This small molecule binds to this protein.
Small molecule (SMILES): Cc1nnc(Nc2cccc(F)c2)s1

Binding-site contacts:
Ligand atom C4 contacts residue TYR63 of chain 2.A at 4.1 Å (hydrophobic).
Ligand atom N1 contacts residue PHE159 of chain 2.A at 3.9 Å.
Ligand atom N1 contacts residue ASP156 of chain 2.A at 3.6 Å.
Ligand atom C1 contacts residue CYS122 of chain 2.A at 3.8 Å (hydrophobic).
Ligand atom C6 contacts residue ARG160 of chain 2.A at 4.4 Å.
Ligand atom N3 contacts residue TYR63 of chain 2.A at 4.1 Å.
Ligand atom N3 contacts residue ARG160 of chain 2.A at 4.1 Å.
Ligand atom C7 contacts residue TYR163 of chain 2.A at 4.1 Å (hydrophobic).
Ligand atom N2 contacts residue ARG160 of chain 2.A at 3.4 Å.
Ligand atom C2 contacts residue ASP156 of chain 2.A at 3.9 Å.
Ligand atom S1 contacts residue CYS122 of chain 2.A at 4.1 Å.
Ligand atom C1 contacts residue LEU119 of chain 2.A at 3.2 Å (hydrophobic).
Ligand atom N2 contacts residue ASP156 of chain 2.A at 4.0 Å.
Ligand atom C2 contacts residue ALA37 of chain 2.A at 4.4 Å (hydrophobic).
Ligand atom C4 contacts residue ARG160 of chain 2.A at 4.1 Å.
Ligand atom C1 contacts residue ASP156 of chain 2.A at 3.7 Å.
Ligand atom N2 contacts residue PHE159 of chain 2.A at 4.4 Å.
Ligand atom C1 contacts residue ALA37 of chain 2.A at 4.2 Å (hydrophobic).
Ligand atom C6 contacts residue TYR63 of chain 2.A at 4.5 Å (hydrophobic).
Ligand atom F1 contacts residue TYR163 of chain 2.A at 2.7 Å.
Ligand atom S1 contacts residue VAL35 of chain 2.A at 4.2 Å.
Ligand atom C2 contacts residue CYS122 of chain 2.A at 4.3 Å (hydrophobic).
Ligand atom C9 contacts residue PHE159 of chain 2.A at 4.2 Å (hydrophobic).
Ligand atom F1 contacts residue PHE159 of chain 2.A at 3.8 Å.
Ligand atom N1 contacts residue ARG160 of chain 2.A at 4.0 Å.
Ligand atom C5 contacts residue TYR63 of chain 2.A at 4.0 Å (hydrophobic).
Ligand atom C8 contacts residue TYR163 of chain 2.A at 4.0 Å (hydrophobic).
Ligand atom C5 contacts residue ARG160 of chain 2.A at 4.1 Å.
Ligand atom C9 contacts residue TYR63 of chain 2.A at 4.5 Å (hydrophobic).
Ligand atom C3 contacts residue ARG160 of chain 2.A at 3.8 Å.

Sequence of chain 2.A:
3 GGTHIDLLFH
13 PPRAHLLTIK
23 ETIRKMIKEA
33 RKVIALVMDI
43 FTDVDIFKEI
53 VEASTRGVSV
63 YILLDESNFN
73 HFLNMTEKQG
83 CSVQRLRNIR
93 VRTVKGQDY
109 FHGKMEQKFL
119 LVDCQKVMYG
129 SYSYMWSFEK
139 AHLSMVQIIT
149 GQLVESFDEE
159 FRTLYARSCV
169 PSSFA